Binding-site contacts:
Ligand atom CA contacts residue CYS265 of chain 12.A at 4.4 Å (hydrophobic).
Ligand atom O contacts residue SER96 of chain 12.C at 3.6 Å.
Ligand atom OXT contacts residue ASP235 of chain 12.C at 2.9 Å (salt-bridge).
Ligand atom O contacts residue PHE264 of chain 12.A at 3.9 Å.
Ligand atom N contacts residue CYS1 of chain 12.E at 1.3 Å.
Ligand atom O contacts residue MET247 of chain 12.A at 3.4 Å (h-bond).
Ligand atom CA contacts residue PHE264 of chain 12.A at 3.1 Å (hydrophobic).
Ligand atom O contacts residue ASP235 of chain 12.C at 4.5 Å.
Ligand atom N contacts residue PHE264 of chain 12.A at 3.5 Å (h-bond).
Ligand atom C contacts residue GLN95 of chain 12.C at 3.1 Å.
Ligand atom N contacts residue MET247 of chain 12.A at 3.8 Å.
Ligand atom C contacts residue ASP235 of chain 12.C at 4.0 Å.
Ligand atom OXT contacts residue PHE264 of chain 12.A at 4.2 Å.
Ligand atom OXT contacts residue CYS1 of chain 12.E at 2.7 Å (h-bond).
Ligand atom O contacts residue GLN95 of chain 12.C at 3.3 Å (h-bond).
Ligand atom CA contacts residue CYS1 of chain 12.E at 2.4 Å (hydrophobic).
Ligand atom C contacts residue MET247 of chain 12.A at 3.9 Å (hydrophobic).
Ligand atom CA contacts residue MET247 of chain 12.A at 4.1 Å (hydrophobic).
Ligand atom C contacts residue PHE264 of chain 12.A at 3.8 Å (hydrophobic).
Ligand atom OXT contacts residue GLN95 of chain 12.C at 2.7 Å (h-bond).
Ligand atom CA contacts residue GLN95 of chain 12.C at 4.2 Å.
Ligand atom C contacts residue CYS1 of chain 12.E at 2.8 Å (hydrophobic).
Ligand atom O contacts residue CYS1 of chain 12.E at 3.7 Å.

Sequence of chain 12.A:
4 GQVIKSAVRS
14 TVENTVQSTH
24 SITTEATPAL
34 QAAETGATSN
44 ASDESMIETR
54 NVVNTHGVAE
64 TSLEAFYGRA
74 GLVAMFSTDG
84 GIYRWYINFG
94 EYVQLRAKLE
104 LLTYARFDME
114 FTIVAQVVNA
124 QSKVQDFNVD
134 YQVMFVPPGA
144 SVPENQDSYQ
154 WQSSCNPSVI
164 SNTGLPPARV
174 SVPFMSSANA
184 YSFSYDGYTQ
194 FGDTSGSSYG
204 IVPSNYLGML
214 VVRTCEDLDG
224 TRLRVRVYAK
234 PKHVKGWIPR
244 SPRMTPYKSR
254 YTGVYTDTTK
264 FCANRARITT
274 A

Sequence of chain 12.C:
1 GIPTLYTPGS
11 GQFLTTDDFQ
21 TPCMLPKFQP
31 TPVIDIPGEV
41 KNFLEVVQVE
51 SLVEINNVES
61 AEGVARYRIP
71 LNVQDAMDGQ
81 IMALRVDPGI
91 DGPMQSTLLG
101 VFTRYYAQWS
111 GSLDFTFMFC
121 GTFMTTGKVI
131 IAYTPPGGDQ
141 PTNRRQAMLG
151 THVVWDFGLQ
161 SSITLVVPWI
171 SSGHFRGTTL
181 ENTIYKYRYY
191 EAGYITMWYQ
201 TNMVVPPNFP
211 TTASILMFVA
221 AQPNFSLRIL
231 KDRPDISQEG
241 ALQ

This small molecule binds to this protein.
Small molecule (SMILES): NCC(=O)O